Binding-site contacts:
Ligand atom O1 contacts residue VAL37 of chain 1.B at 3.7 Å.
Ligand atom C4 contacts residue LYS411 of chain 1.B at 4.0 Å.
Ligand atom C3 contacts residue LYS98 of chain 1.B at 3.7 Å.
Ligand atom C6 contacts residue GLU429 of chain 1.B at 4.1 Å.
Ligand atom C6 contacts residue PHE432 of chain 1.B at 4.2 Å (hydrophobic).
Ligand atom O3 contacts residue VAL37 of chain 1.B at 4.1 Å.
Ligand atom O1 contacts residue TRP40 of chain 1.B at 3.6 Å.
Ligand atom O4 contacts residue GLU415 of chain 1.B at 4.1 Å.
Ligand atom O6 contacts residue GLU415 of chain 1.B at 2.8 Å (salt-bridge).
Ligand atom C6 contacts residue ARG94 of chain 1.B at 4.0 Å.
Ligand atom O4 contacts residue GLU95 of chain 1.B at 4.1 Å.
Ligand atom C4 contacts residue LYS98 of chain 1.B at 3.4 Å.
Ligand atom C1 contacts residue ASP92 of chain 1.B at 4.1 Å.
Ligand atom C5 contacts residue LYS411 of chain 1.B at 4.1 Å.
Ligand atom O6 contacts residue TRP430 of chain 1.B at 3.0 Å (h-bond).
Ligand atom O2 contacts residue ASP92 of chain 1.B at 4.0 Å.
Ligand atom O3 contacts residue LYS98 of chain 1.B at 2.9 Å (salt-bridge).
Ligand atom C6 contacts residue TRP430 of chain 1.B at 3.9 Å (hydrophobic).
Ligand atom C2 contacts residue ASP92 of chain 1.B at 4.1 Å.
Ligand atom C4 contacts residue GLU429 of chain 1.B at 3.3 Å.
Ligand atom C1 contacts residue VAL37 of chain 1.B at 3.7 Å (hydrophobic).
Ligand atom O5 contacts residue ARG94 of chain 1.B at 3.4 Å (salt-bridge).
Ligand atom C5 contacts residue GLU415 of chain 1.B at 3.2 Å.
Ligand atom O3 contacts residue GLU429 of chain 1.B at 3.9 Å.
Ligand atom C6 contacts residue GLU415 of chain 1.B at 3.3 Å.
Ligand atom O4 contacts residue GLU429 of chain 1.B at 3.3 Å (salt-bridge).
Ligand atom O3 contacts residue GLU95 of chain 1.B at 2.2 Å (salt-bridge).
Ligand atom O6 contacts residue TRP430 of chain 1.B at 3.0 Å (h-bond).
Ligand atom O2 contacts residue GLU95 of chain 1.B at 4.1 Å.
Ligand atom C2 contacts residue ARG94 of chain 1.B at 4.0 Å.
Ligand atom C1 contacts residue TRP40 of chain 1.B at 4.0 Å (hydrophobic).
Ligand atom O6 contacts residue ARG94 of chain 1.B at 3.5 Å (salt-bridge).
Ligand atom C1 contacts residue ARG94 of chain 1.B at 3.4 Å.
Ligand atom O6 contacts residue GLU429 of chain 1.B at 3.2 Å (salt-bridge).
Ligand atom O4 contacts residue LYS98 of chain 1.B at 2.6 Å (salt-bridge).
Ligand atom O4 contacts residue LYS411 of chain 1.B at 2.9 Å (salt-bridge).
Ligand atom O6 contacts residue PHE432 of chain 1.B at 3.6 Å.
Ligand atom O3 contacts residue ARG94 of chain 1.B at 4.0 Å.
Ligand atom C3 contacts residue GLU95 of chain 1.B at 3.2 Å.
Ligand atom C6 contacts residue TRP430 of chain 1.B at 3.2 Å (hydrophobic).

The protein below binds the small molecule below.
Small molecule (SMILES): OC[C@H]1O[C@@](CO)(O[C@H]2O[C@H](CO)[C@@H](O)[C@H](O)[C@H]2O)[C@@H](O)[C@@H]1O

Sequence of chain 1.B:
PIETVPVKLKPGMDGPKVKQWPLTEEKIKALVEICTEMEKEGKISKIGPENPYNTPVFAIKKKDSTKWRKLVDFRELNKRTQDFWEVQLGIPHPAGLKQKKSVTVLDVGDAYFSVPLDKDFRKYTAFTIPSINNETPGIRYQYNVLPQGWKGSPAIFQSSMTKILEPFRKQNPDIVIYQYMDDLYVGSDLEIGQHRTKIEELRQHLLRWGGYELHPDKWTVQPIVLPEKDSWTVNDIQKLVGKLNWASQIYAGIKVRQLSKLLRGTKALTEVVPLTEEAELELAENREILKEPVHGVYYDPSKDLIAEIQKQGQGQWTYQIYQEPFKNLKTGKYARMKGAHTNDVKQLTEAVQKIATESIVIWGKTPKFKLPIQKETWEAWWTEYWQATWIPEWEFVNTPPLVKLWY